Sequence of chain 1.A:
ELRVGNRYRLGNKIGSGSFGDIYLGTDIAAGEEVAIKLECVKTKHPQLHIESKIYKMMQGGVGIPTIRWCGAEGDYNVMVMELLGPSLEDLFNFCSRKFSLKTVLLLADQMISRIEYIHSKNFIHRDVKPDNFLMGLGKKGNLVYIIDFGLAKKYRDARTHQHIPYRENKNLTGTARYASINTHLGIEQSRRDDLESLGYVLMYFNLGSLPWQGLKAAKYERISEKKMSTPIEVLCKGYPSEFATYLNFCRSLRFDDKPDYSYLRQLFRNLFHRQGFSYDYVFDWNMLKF

This protein binds this small molecule.
Small molecule (SMILES): O=C(Nc1nc2cc3c(cc2[nH]1)OC(F)(F)O3)c1csc(NC(=O)c2ccccc2OC(F)(F)F)n1

Binding-site contacts:
Ligand atom C12 contacts residue ILE15 of chain 1.A at 3.8 Å (hydrophobic).
Ligand atom C13 contacts residue LEU85 of chain 1.A at 3.6 Å (hydrophobic).
Ligand atom C17 contacts residue ALA36 of chain 1.A at 3.4 Å (hydrophobic).
Ligand atom C13 contacts residue LEU135 of chain 1.A at 3.5 Å (hydrophobic).
Ligand atom N3 contacts residue GLY86 of chain 1.A at 3.5 Å (h-bond).
Ligand atom N5 contacts residue LEU135 of chain 1.A at 3.5 Å.
Ligand atom F1 contacts residue PHE95 of chain 1.A at 3.5 Å.
Ligand atom C14 contacts residue ALA36 of chain 1.A at 3.6 Å (hydrophobic).
Ligand atom C4 contacts residue ASP91 of chain 1.A at 3.4 Å.
Ligand atom C17 contacts residue LEU85 of chain 1.A at 3.8 Å (hydrophobic).
Ligand atom C13 contacts residue ILE15 of chain 1.A at 3.8 Å (hydrophobic).
Ligand atom C9 contacts residue PRO87 of chain 1.A at 3.5 Å (hydrophobic).
Ligand atom N3 contacts residue ILE15 of chain 1.A at 3.6 Å.
Ligand atom N1 contacts residue PRO87 of chain 1.A at 3.5 Å.
Ligand atom C12 contacts residue GLY86 of chain 1.A at 3.5 Å.
Ligand atom F5 contacts residue MET82 of chain 1.A at 3.1 Å.
Ligand atom C12 contacts residue LEU85 of chain 1.A at 3.5 Å (hydrophobic).
Ligand atom C17 contacts residue GLU83 of chain 1.A at 3.4 Å.
Ligand atom C1 contacts residue ASP91 of chain 1.A at 3.5 Å.
Ligand atom N4 contacts residue LEU85 of chain 1.A at 3.1 Å (h-bond).
Ligand atom C2 contacts residue ASP91 of chain 1.A at 3.0 Å.
Ligand atom F5 contacts residue MET80 of chain 1.A at 3.6 Å.
Ligand atom N1 contacts residue ASP91 of chain 1.A at 3.3 Å (salt-bridge).
Ligand atom N3 contacts residue LEU85 of chain 1.A at 2.8 Å (h-bond).
Ligand atom C10 contacts residue GLY86 of chain 1.A at 3.5 Å.
Ligand atom C20 contacts residue LEU135 of chain 1.A at 3.7 Å (hydrophobic).
Ligand atom O4 contacts residue MET82 of chain 1.A at 3.2 Å.
Ligand atom C2 contacts residue HSJ1 of chain 1.G at 3.7 Å.
Ligand atom C18 contacts residue ILE148 of chain 1.A at 3.7 Å (hydrophobic).
Ligand atom C11 contacts residue LEU85 of chain 1.A at 3.0 Å (hydrophobic).
Ligand atom F1 contacts residue ASP91 of chain 1.A at 3.5 Å.
Ligand atom F1 contacts residue LEU92 of chain 1.A at 3.8 Å.
Ligand atom N2 contacts residue PRO87 of chain 1.A at 3.6 Å.
Ligand atom C11 contacts residue GLY86 of chain 1.A at 3.5 Å.
Ligand atom F2 contacts residue PRO87 of chain 1.A at 2.7 Å.
Ligand atom C18 contacts residue ILE23 of chain 1.A at 3.5 Å (hydrophobic).
Ligand atom F2 contacts residue ASP91 of chain 1.A at 3.4 Å.
Ligand atom F4 contacts residue TYR56 of chain 1.A at 2.7 Å.
Ligand atom C10 contacts residue LEU85 of chain 1.A at 3.5 Å (hydrophobic).
Ligand atom C19 contacts residue MET82 of chain 1.A at 3.6 Å (hydrophobic).